Sequence of chain 1.A:
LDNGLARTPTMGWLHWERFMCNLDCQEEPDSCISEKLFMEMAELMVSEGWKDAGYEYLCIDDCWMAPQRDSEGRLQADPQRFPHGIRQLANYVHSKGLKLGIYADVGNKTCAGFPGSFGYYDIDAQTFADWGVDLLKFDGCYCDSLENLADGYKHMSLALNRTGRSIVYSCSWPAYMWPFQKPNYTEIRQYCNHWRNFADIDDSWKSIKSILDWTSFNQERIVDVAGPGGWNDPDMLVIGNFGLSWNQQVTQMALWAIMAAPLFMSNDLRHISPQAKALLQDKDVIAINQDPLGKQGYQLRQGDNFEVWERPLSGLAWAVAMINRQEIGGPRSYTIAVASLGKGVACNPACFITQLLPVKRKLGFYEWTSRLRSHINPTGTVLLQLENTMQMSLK

This small molecule binds to this protein.
Small molecule (SMILES): OC[C@H]1O[C@H](O)[C@H](O)[C@@H](O)[C@H]1O

Binding-site contacts:
Ligand atom C6 contacts residue ASP62 of chain 1.A at 3.4 Å.
Ligand atom C1 contacts residue ASP200 of chain 1.A at 3.5 Å.
Ligand atom O4 contacts residue ASP139 of chain 1.A at 3.4 Å (salt-bridge).
Ligand atom O1 contacts residue ASP200 of chain 1.A at 2.5 Å (salt-bridge).
Ligand atom O6 contacts residue TRP16 of chain 1.A at 3.6 Å.
Ligand atom C6 contacts residue TYR103 of chain 1.A at 3.9 Å (hydrophobic).
Ligand atom O6 contacts residue ASP62 of chain 1.A at 2.9 Å (salt-bridge).
Ligand atom O6 contacts residue ALA112 of chain 1.A at 3.6 Å.
Ligand atom O4 contacts residue LYS137 of chain 1.A at 2.9 Å (salt-bridge).
Ligand atom O4 contacts residue ASP61 of chain 1.A at 2.8 Å (salt-bridge).
Ligand atom C1 contacts residue CYS111 of chain 1.A at 3.6 Å (hydrophobic).
Ligand atom C4 contacts residue ASP139 of chain 1.A at 4.1 Å.
Ligand atom O2 contacts residue ASP139 of chain 1.A at 3.8 Å.
Ligand atom O3 contacts residue ASP200 of chain 1.A at 3.9 Å.
Ligand atom O5 contacts residue CYS111 of chain 1.A at 3.2 Å (h-bond).
Ligand atom O5 contacts residue ASP139 of chain 1.A at 3.1 Å (salt-bridge).
Ligand atom C4 contacts residue LYS137 of chain 1.A at 3.7 Å.
Ligand atom O2 contacts residue ASP200 of chain 1.A at 2.4 Å (salt-bridge).
Ligand atom C3 contacts residue ASP200 of chain 1.A at 3.2 Å.
Ligand atom C3 contacts residue LYS137 of chain 1.A at 3.7 Å.
Ligand atom C6 contacts residue ASP61 of chain 1.A at 3.7 Å.
Ligand atom C1 contacts residue TYR176 of chain 1.A at 4.0 Å (hydrophobic).
Ligand atom C1 contacts residue ASP139 of chain 1.A at 2.9 Å.
Ligand atom C6 contacts residue TRP16 of chain 1.A at 3.5 Å (hydrophobic).
Ligand atom O6 contacts residue TYR103 of chain 1.A at 4.0 Å.
Ligand atom C3 contacts residue TRP16 of chain 1.A at 4.1 Å (hydrophobic).
Ligand atom O6 contacts residue CYS111 of chain 1.A at 3.0 Å.
Ligand atom C2 contacts residue ARG196 of chain 1.A at 4.0 Å.
Ligand atom C6 contacts residue CYS111 of chain 1.A at 4.0 Å (hydrophobic).
Ligand atom C3 contacts residue ASP139 of chain 1.A at 4.1 Å.
Ligand atom O3 contacts residue ARG196 of chain 1.A at 3.4 Å (salt-bridge).
Ligand atom C4 contacts residue TRP16 of chain 1.A at 3.7 Å (hydrophobic).
Ligand atom O3 contacts residue LYS137 of chain 1.A at 2.9 Å (salt-bridge).
Ligand atom O2 contacts residue ARG196 of chain 1.A at 3.0 Å (salt-bridge).
Ligand atom O5 contacts residue TYR103 of chain 1.A at 3.9 Å.
Ligand atom C5 contacts residue TRP16 of chain 1.A at 3.7 Å (hydrophobic).
Ligand atom C2 contacts residue ASP139 of chain 1.A at 3.0 Å.
Ligand atom C4 contacts residue ASP61 of chain 1.A at 3.4 Å.
Ligand atom O4 contacts residue TYR103 of chain 1.A at 3.2 Å.
Ligand atom C2 contacts residue ASP200 of chain 1.A at 3.5 Å.